This protein binds this small molecule.
Small molecule (SMILES): O=c1[nH]cnc2c1ncn2[C@@H]1O[C@H](COP(=O)(O)O)[C@@H](O)[C@H]1O

Sequence of chain 1.B:
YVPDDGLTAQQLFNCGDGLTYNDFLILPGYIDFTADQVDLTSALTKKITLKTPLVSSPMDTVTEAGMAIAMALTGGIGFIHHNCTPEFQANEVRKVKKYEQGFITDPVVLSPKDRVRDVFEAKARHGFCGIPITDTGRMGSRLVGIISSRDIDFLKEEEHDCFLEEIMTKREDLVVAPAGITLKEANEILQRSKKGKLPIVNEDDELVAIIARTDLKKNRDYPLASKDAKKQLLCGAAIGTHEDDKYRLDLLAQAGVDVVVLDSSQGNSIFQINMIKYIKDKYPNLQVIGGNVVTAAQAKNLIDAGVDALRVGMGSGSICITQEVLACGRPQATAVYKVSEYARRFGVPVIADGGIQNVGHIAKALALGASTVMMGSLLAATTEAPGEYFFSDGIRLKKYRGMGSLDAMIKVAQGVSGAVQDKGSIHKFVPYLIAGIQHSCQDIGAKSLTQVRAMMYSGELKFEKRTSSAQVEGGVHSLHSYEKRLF

Binding-site contacts:
Ligand atom C3' contacts residue ASP369 of chain 1.B at 3.4 Å.
Ligand atom O6 contacts residue GLY418 of chain 1.B at 3.5 Å.
Ligand atom O2P contacts residue GLY392 of chain 1.B at 3.2 Å (h-bond).
Ligand atom C8 contacts residue ILE335 of chain 1.B at 3.5 Å (hydrophobic).
Ligand atom C4 contacts residue CYS336 of chain 1.B at 2.5 Å (hydrophobic).
Ligand atom O5' contacts residue TYR416 of chain 1.B at 3.6 Å (h-bond).
Ligand atom O6 contacts residue MET419 of chain 1.B at 2.9 Å (h-bond).
Ligand atom O3P contacts residue GLY333 of chain 1.B at 3.3 Å.
Ligand atom O3P contacts residue GLY371 of chain 1.B at 3.3 Å (h-bond).
Ligand atom N3 contacts residue CYS336 of chain 1.B at 1.6 Å (h-bond).
Ligand atom O6 contacts residue GLY420 of chain 1.B at 2.4 Å (h-bond).
Ligand atom C2' contacts residue ARG327 of chain 1.B at 3.5 Å.
Ligand atom N7 contacts residue ILE335 of chain 1.B at 3.4 Å.
Ligand atom O3' contacts residue SER73 of chain 1.B at 3.1 Å (h-bond).
Ligand atom O2' contacts residue ASP369 of chain 1.B at 2.5 Å (salt-bridge).
Ligand atom O1P contacts residue GLY392 of chain 1.B at 3.5 Å.
Ligand atom O3P contacts residue GLY370 of chain 1.B at 3.4 Å.
Ligand atom C2 contacts residue GLN446 of chain 1.B at 3.3 Å.
Ligand atom C3' contacts residue ARG327 of chain 1.B at 3.6 Å.
Ligand atom C3' contacts residue SER73 of chain 1.B at 3.2 Å.
Ligand atom O3P contacts residue SER334 of chain 1.B at 2.5 Å (h-bond).
Ligand atom C2' contacts residue ASP369 of chain 1.B at 3.4 Å.
Ligand atom O1P contacts residue SER393 of chain 1.B at 2.8 Å (h-bond).
Ligand atom O3' contacts residue ARG327 of chain 1.B at 3.1 Å (salt-bridge).
Ligand atom N1 contacts residue GLN446 of chain 1.B at 2.8 Å (h-bond).
Ligand atom O1P contacts residue SER334 of chain 1.B at 2.8 Å (h-bond).
Ligand atom C5 contacts residue CYS336 of chain 1.B at 3.3 Å (hydrophobic).
Ligand atom N1 contacts residue CYS336 of chain 1.B at 3.0 Å (h-bond).
Ligand atom O3' contacts residue ASP369 of chain 1.B at 2.5 Å (salt-bridge).
Ligand atom O1P contacts residue TYR416 of chain 1.B at 3.2 Å (h-bond).
Ligand atom N7 contacts residue MET419 of chain 1.B at 3.2 Å (h-bond).
Ligand atom C6 contacts residue CYS336 of chain 1.B at 3.5 Å (hydrophobic).
Ligand atom N9 contacts residue CYS336 of chain 1.B at 3.3 Å (h-bond).
Ligand atom C8 contacts residue MET75 of chain 1.B at 3.5 Å (hydrophobic).
Ligand atom P contacts residue SER334 of chain 1.B at 3.5 Å.
Ligand atom O2P contacts residue GLY370 of chain 1.B at 3.5 Å (h-bond).
Ligand atom C2 contacts residue THR338 of chain 1.B at 3.5 Å.
Ligand atom C2 contacts residue CYS336 of chain 1.B at 2.1 Å (hydrophobic).
Ligand atom C6 contacts residue GLY420 of chain 1.B at 3.6 Å.
Ligand atom C5 contacts residue ILE335 of chain 1.B at 3.5 Å (hydrophobic).